Sequence of chain 1.B:
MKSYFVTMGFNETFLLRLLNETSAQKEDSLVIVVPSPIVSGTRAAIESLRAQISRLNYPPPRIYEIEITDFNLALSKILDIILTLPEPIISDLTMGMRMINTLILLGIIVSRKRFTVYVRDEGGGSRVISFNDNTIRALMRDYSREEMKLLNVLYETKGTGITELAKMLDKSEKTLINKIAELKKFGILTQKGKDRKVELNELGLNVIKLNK

A small-molecule ligand and the protein it binds are described below.
Small molecule (SMILES): Nc1ncnc2c1ncn2[C@@H]1O[C@@H]2CO[P](=O)(O)O[C@H]3[C@@H](O)[C@H](n4cnc5c(N)ncnc54)O[C@@H]3CO[P](=O)(O)O[C@H]3[C@@H](O)[C@H](n4cnc5c(N)ncnc54)O[C@@H]3CO[P](=O)(O)O[C@H]3[C@@H](O)[C@H](n4cnc5c(N)ncnc54)O[C@@H]3CO[P](=O)(O)O[C@H]2[C@H]1O

Binding-site contacts:
Ligand atom N3 contacts residue GLU122 of chain 1.B at 2.9 Å (salt-bridge).
Ligand atom N6 contacts residue ASN11 of chain 1.A at 3.2 Å (h-bond).
Ligand atom C2 contacts residue THR42 of chain 1.A at 3.0 Å.
Ligand atom C4 contacts residue MET97 of chain 1.A at 3.4 Å (hydrophobic).
Ligand atom C5 contacts residue ASN11 of chain 1.B at 3.2 Å.
Ligand atom O3' contacts residue GLY96 of chain 1.B at 3.5 Å (h-bond).
Ligand atom N7 contacts residue ASN11 of chain 1.B at 2.6 Å (h-bond).
Ligand atom O2' contacts residue GLY9 of chain 1.A at 3.1 Å.
Ligand atom O2' contacts residue PHE10 of chain 1.A at 2.9 Å (h-bond).
Ligand atom N3 contacts residue GLY9 of chain 1.A at 3.6 Å.
Ligand atom O4' contacts residue MET97 of chain 1.B at 3.6 Å (h-bond).
Ligand atom N3 contacts residue THR42 of chain 1.A at 3.6 Å.
Ligand atom OP1 contacts residue PHE10 of chain 1.B at 3.1 Å (h-bond).
Ligand atom C8 contacts residue ASN11 of chain 1.B at 3.6 Å.
Ligand atom N6 contacts residue ASN11 of chain 1.B at 3.0 Å (h-bond).
Ligand atom OP2 contacts residue GLY96 of chain 1.A at 2.9 Å (h-bond).
Ligand atom OP2 contacts residue ARG98 of chain 1.B at 2.9 Å (salt-bridge).
Ligand atom O2' contacts residue PHE10 of chain 1.B at 3.1 Å (h-bond).
Ligand atom N1 contacts residue PRO35 of chain 1.B at 3.5 Å.
Ligand atom N3 contacts residue GLY9 of chain 1.B at 3.3 Å.
Ligand atom OP2 contacts residue PHE14 of chain 1.A at 3.6 Å.
Ligand atom N3 contacts residue MET8 of chain 1.B at 3.5 Å (h-bond).
Ligand atom C2 contacts residue GLU122 of chain 1.B at 3.2 Å.
Ligand atom OP1 contacts residue ARG98 of chain 1.A at 3.4 Å (salt-bridge).
Ligand atom O2' contacts residue GLY9 of chain 1.B at 3.5 Å.
Ligand atom O4' contacts residue GLY96 of chain 1.B at 3.6 Å.
Ligand atom OP2 contacts residue MET95 of chain 1.B at 3.6 Å.
Ligand atom OP1 contacts residue ARG98 of chain 1.B at 3.3 Å (salt-bridge).
Ligand atom OP2 contacts residue GLY96 of chain 1.B at 3.0 Å (h-bond).
Ligand atom N7 contacts residue ASN11 of chain 1.A at 3.5 Å (h-bond).
Ligand atom C6 contacts residue ASN11 of chain 1.A at 3.6 Å.
Ligand atom N1 contacts residue THR42 of chain 1.B at 3.4 Å (h-bond).
Ligand atom N1 contacts residue THR42 of chain 1.A at 3.5 Å (h-bond).
Ligand atom OP1 contacts residue PHE10 of chain 1.A at 3.1 Å (h-bond).
Ligand atom C6 contacts residue ASN11 of chain 1.B at 3.4 Å.
Ligand atom C2 contacts residue MET8 of chain 1.B at 3.5 Å (hydrophobic).
Ligand atom C2 contacts residue THR42 of chain 1.B at 3.0 Å.
Ligand atom OP2 contacts residue MET95 of chain 1.A at 3.5 Å.
Ligand atom C5' contacts residue THR94 of chain 1.A at 3.3 Å.
Ligand atom P contacts residue ARG98 of chain 1.B at 3.6 Å.

Sequence of chain 1.A:
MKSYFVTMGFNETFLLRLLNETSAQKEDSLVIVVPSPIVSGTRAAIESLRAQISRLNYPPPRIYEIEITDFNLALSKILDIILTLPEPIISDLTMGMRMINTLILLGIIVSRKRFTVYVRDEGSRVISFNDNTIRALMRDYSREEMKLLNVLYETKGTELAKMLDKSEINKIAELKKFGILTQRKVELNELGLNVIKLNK